Sequence of chain 1.D:
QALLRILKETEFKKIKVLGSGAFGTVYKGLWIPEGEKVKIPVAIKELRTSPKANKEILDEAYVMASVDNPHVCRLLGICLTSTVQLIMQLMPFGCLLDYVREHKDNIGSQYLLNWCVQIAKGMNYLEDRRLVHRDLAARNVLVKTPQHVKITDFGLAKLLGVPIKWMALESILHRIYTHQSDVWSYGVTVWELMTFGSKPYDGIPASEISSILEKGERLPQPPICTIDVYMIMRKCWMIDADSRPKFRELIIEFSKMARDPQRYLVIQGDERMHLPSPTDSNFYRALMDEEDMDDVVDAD

The small molecule below binds the protein below.
Small molecule (SMILES): CSc1nc(-c2cccc(NC(=O)c3cc(O)ccc3F)c2)c(-c2ccnc(NC(C)=O)c2)[nH]1

Binding-site contacts:
Ligand atom C30 contacts residue LYS51 of chain 1.D at 3.7 Å.
Ligand atom C06 contacts residue PHE162 of chain 1.D at 3.4 Å (hydrophobic).
Ligand atom C14 contacts residue LYS51 of chain 1.D at 3.6 Å.
Ligand atom C20 contacts residue LEU150 of chain 1.D at 3.5 Å (hydrophobic).
Ligand atom C20 contacts residue MET96 of chain 1.D at 3.5 Å (hydrophobic).
Ligand atom C21 contacts residue GLN97 of chain 1.D at 3.3 Å.
Ligand atom O09 contacts residue LEU164 of chain 1.D at 3.3 Å.
Ligand atom C15 contacts residue LYS51 of chain 1.D at 3.7 Å.
Ligand atom C04 contacts residue CYS81 of chain 1.D at 3.7 Å (hydrophobic).
Ligand atom C19 contacts residue LEU150 of chain 1.D at 3.6 Å (hydrophobic).
Ligand atom C17 contacts residue LYS51 of chain 1.D at 3.6 Å.
Ligand atom C07 contacts residue MET72 of chain 1.D at 3.6 Å (hydrophobic).
Ligand atom C32 contacts residue ASN148 of chain 1.D at 3.4 Å.
Ligand atom O09 contacts residue PHE162 of chain 1.D at 3.2 Å (h-bond).
Ligand atom C25 contacts residue MET99 of chain 1.D at 3.4 Å (hydrophobic).
Ligand atom C25 contacts residue LEU24 of chain 1.D at 3.5 Å (hydrophobic).
Ligand atom N22 contacts residue MET99 of chain 1.D at 3.0 Å (h-bond).
Ligand atom N33 contacts residue VAL32 of chain 1.D at 3.5 Å.
Ligand atom C07 contacts residue PHE162 of chain 1.D at 3.4 Å (hydrophobic).
Ligand atom C26 contacts residue MET99 of chain 1.D at 3.4 Å (hydrophobic).
Ligand atom O09 contacts residue MET72 of chain 1.D at 3.1 Å (h-bond).
Ligand atom C14 contacts residue MET96 of chain 1.D at 3.5 Å (hydrophobic).
Ligand atom C08 contacts residue MET72 of chain 1.D at 3.6 Å (hydrophobic).
Ligand atom N33 contacts residue LYS51 of chain 1.D at 2.7 Å (salt-bridge).
Ligand atom C14 contacts residue LEU94 of chain 1.D at 3.6 Å (hydrophobic).
Ligand atom C32 contacts residue ASP161 of chain 1.D at 3.7 Å.
Ligand atom F05 contacts residue CYS81 of chain 1.D at 2.8 Å.
Ligand atom C13 contacts residue MET96 of chain 1.D at 3.6 Å (hydrophobic).
Ligand atom C34 contacts residue LYS51 of chain 1.D at 3.5 Å.
Ligand atom F05 contacts residue LEU83 of chain 1.D at 3.2 Å.
Ligand atom C23 contacts residue MET99 of chain 1.D at 3.6 Å (hydrophobic).
Ligand atom O27 contacts residue LEU24 of chain 1.D at 3.6 Å.
Ligand atom C32 contacts residue ARG147 of chain 1.D at 3.3 Å.
Ligand atom C06 contacts residue CYS81 of chain 1.D at 3.7 Å (hydrophobic).
Ligand atom O01 contacts residue MET96 of chain 1.D at 3.6 Å.
Ligand atom F05 contacts residue ARG82 of chain 1.D at 3.4 Å.
Ligand atom N24 contacts residue MET99 of chain 1.D at 2.6 Å (h-bond).
Ligand atom C21 contacts residue ALA49 of chain 1.D at 3.4 Å (hydrophobic).
Ligand atom N11 contacts residue ASP161 of chain 1.D at 3.3 Å (salt-bridge).
Ligand atom C30 contacts residue VAL32 of chain 1.D at 3.5 Å (hydrophobic).